Binding-site contacts:
Ligand atom C2' contacts residue GLU79 of chain 1.C at 3.7 Å.
Ligand atom C4 contacts residue GOL1 of chain 1.F at 3.7 Å.
Ligand atom C3 contacts residue GOL1 of chain 1.F at 3.5 Å.
Ligand atom C9 contacts residue TYR274 of chain 1.C at 4.1 Å (hydrophobic).
Ligand atom C7 contacts residue GLU79 of chain 1.C at 3.5 Å.
Ligand atom C1A contacts residue GOL1 of chain 1.F at 3.8 Å.
Ligand atom C3A contacts residue ARG247 of chain 1.C at 3.7 Å.
Ligand atom C8 contacts residue LYS275 of chain 1.C at 3.6 Å.
Ligand atom C10 contacts residue GLU271 of chain 1.C at 3.9 Å.
Ligand atom C2 contacts residue GLU271 of chain 1.C at 3.6 Å.
Ligand atom C4 contacts residue ARG247 of chain 1.C at 3.3 Å.
Ligand atom C3' contacts residue LYS78 of chain 1.C at 4.0 Å.
Ligand atom C6 contacts residue GLU79 of chain 1.C at 3.5 Å.
Ligand atom O3' contacts residue LYS275 of chain 1.C at 3.0 Å (salt-bridge).
Ligand atom C9 contacts residue LYS275 of chain 1.C at 3.4 Å.
Ligand atom C5 contacts residue GOL1 of chain 1.F at 4.0 Å.
Ligand atom O1' contacts residue GLU79 of chain 1.C at 3.7 Å.
Ligand atom C10 contacts residue TYR274 of chain 1.C at 3.5 Å (hydrophobic).
Ligand atom C3B contacts residue GOL1 of chain 1.F at 3.7 Å.
Ligand atom C8A contacts residue LYS275 of chain 1.C at 3.6 Å.
Ligand atom C10 contacts residue LYS275 of chain 1.C at 3.8 Å.
Ligand atom O2' contacts residue LYS78 of chain 1.C at 2.9 Å (salt-bridge).
Ligand atom C3A contacts residue GOL1 of chain 1.F at 3.4 Å.
Ligand atom C2' contacts residue LYS78 of chain 1.C at 3.6 Å.
Ligand atom C1A contacts residue GLU271 of chain 1.C at 3.9 Å.
Ligand atom C7 contacts residue LYS275 of chain 1.C at 4.0 Å.
Ligand atom C4' contacts residue GLU79 of chain 1.C at 3.8 Å.
Ligand atom C1 contacts residue GLU271 of chain 1.C at 4.0 Å.
Ligand atom C1 contacts residue TYR274 of chain 1.C at 3.9 Å (hydrophobic).
Ligand atom C1' contacts residue GLU79 of chain 1.C at 3.7 Å.
Ligand atom C2 contacts residue GOL1 of chain 1.F at 4.0 Å.
Ligand atom C3 contacts residue ARG247 of chain 1.C at 3.9 Å.
Ligand atom C10 contacts residue GOL1 of chain 1.F at 3.9 Å.
Ligand atom C5B contacts residue GOL1 of chain 1.F at 3.6 Å.
Ligand atom C8A contacts residue GOL1 of chain 1.F at 4.0 Å.
Ligand atom C3 contacts residue GLU271 of chain 1.C at 3.6 Å.
Ligand atom C5A contacts residue GOL1 of chain 1.F at 4.0 Å.
Ligand atom C8 contacts residue GLU79 of chain 1.C at 4.1 Å.
Ligand atom C5A contacts residue GLU79 of chain 1.C at 4.1 Å.
Ligand atom C5 contacts residue ARG247 of chain 1.C at 3.9 Å.

A protein and the small-molecule ligand that binds it are described below.
Small molecule (SMILES): O[C@@H]1[C@H](O)Cc2c(cc3ccc4cccc5ccc2c3c45)[C@H]1O

Sequence of chain 1.C:
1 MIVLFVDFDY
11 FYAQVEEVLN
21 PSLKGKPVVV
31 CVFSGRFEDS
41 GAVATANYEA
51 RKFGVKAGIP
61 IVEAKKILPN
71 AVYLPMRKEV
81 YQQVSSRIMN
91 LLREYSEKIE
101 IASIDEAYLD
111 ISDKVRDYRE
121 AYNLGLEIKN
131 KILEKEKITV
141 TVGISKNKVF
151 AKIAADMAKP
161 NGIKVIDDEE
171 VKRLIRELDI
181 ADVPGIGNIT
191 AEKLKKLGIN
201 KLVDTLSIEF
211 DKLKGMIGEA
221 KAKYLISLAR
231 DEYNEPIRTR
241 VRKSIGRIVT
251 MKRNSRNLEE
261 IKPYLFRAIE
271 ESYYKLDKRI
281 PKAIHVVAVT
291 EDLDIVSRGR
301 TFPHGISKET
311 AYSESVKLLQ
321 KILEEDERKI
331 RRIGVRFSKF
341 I